The protein below binds the small molecule below.
Small molecule (SMILES): C[n+]1cn([C@@H]2O[C@H](CO[P](=O)(O)OP(=O)(O)O)[C@@H](O)[C@H]2O)c2nc(N)[nH]c(=O)c21

Sequence of chain 1.A:
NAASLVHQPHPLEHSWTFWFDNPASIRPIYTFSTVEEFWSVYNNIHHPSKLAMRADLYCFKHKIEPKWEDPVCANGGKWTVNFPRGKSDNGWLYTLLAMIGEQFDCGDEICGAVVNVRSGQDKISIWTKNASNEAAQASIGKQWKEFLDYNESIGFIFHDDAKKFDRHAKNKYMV

Binding-site contacts:
Ligand atom C2' contacts residue ASP177 of chain 1.A at 3.7 Å.
Ligand atom C4 contacts residue TRP79 of chain 1.A at 4.1 Å (hydrophobic).
Ligand atom O6 contacts residue LYS78 of chain 1.A at 3.8 Å.
Ligand atom O2A contacts residue ARG129 of chain 1.A at 3.4 Å (salt-bridge).
Ligand atom O6 contacts residue TRP138 of chain 1.A at 3.1 Å.
Ligand atom N1 contacts residue GLU80 of chain 1.A at 3.6 Å.
Ligand atom O3B contacts residue ARG129 of chain 1.A at 4.4 Å.
Ligand atom PA contacts residue ARG129 of chain 1.A at 3.2 Å.
Ligand atom C6 contacts residue LYS78 of chain 1.A at 4.2 Å.
Ligand atom O1A contacts residue ASP67 of chain 1.A at 4.4 Å.
Ligand atom N9 contacts residue TRP79 of chain 1.A at 4.2 Å.
Ligand atom O6 contacts residue TRP79 of chain 1.A at 3.9 Å.
Ligand atom C5 contacts residue TRP79 of chain 1.A at 4.1 Å (hydrophobic).
Ligand atom N3 contacts residue TRP79 of chain 1.A at 4.1 Å.
Ligand atom C8 contacts residue TRP79 of chain 1.A at 4.4 Å (hydrophobic).
Ligand atom O2B contacts residue ARG129 of chain 1.A at 2.8 Å (salt-bridge).
Ligand atom N7 contacts residue TRP79 of chain 1.A at 4.2 Å.
Ligand atom PB contacts residue ARG129 of chain 1.A at 3.6 Å.
Ligand atom N1 contacts residue LYS78 of chain 1.A at 3.9 Å.
Ligand atom N2 contacts residue TRP79 of chain 1.A at 4.4 Å.
Ligand atom CM7 contacts residue TRP138 of chain 1.A at 4.3 Å (hydrophobic).
Ligand atom O3A contacts residue ARG129 of chain 1.A at 3.3 Å (salt-bridge).
Ligand atom O1A contacts residue ARG129 of chain 1.A at 3.0 Å (salt-bridge).
Ligand atom C2 contacts residue GLU80 of chain 1.A at 3.7 Å.
Ligand atom O3' contacts residue ASP177 of chain 1.A at 3.0 Å (salt-bridge).
Ligand atom C6 contacts residue TRP79 of chain 1.A at 4.2 Å (hydrophobic).
Ligand atom O2' contacts residue TRP79 of chain 1.A at 4.5 Å.
Ligand atom C3' contacts residue ASP177 of chain 1.A at 3.9 Å.
Ligand atom CM7 contacts residue TYR69 of chain 1.A at 3.8 Å (hydrophobic).
Ligand atom O2' contacts residue ASP177 of chain 1.A at 3.0 Å (salt-bridge).
Ligand atom O2B contacts residue ARG65 of chain 1.A at 3.9 Å.
Ligand atom N1 contacts residue TRP79 of chain 1.A at 3.8 Å.
Ligand atom O6 contacts residue PRO77 of chain 1.A at 3.5 Å (h-bond).
Ligand atom C6 contacts residue PRO77 of chain 1.A at 4.3 Å (hydrophobic).
Ligand atom N2 contacts residue GLU80 of chain 1.A at 2.9 Å (salt-bridge).
Ligand atom C2 contacts residue TRP79 of chain 1.A at 4.1 Å (hydrophobic).
Ligand atom C2' contacts residue TRP79 of chain 1.A at 4.0 Å (hydrophobic).
Ligand atom C6 contacts residue TRP138 of chain 1.A at 4.2 Å (hydrophobic).